Sequence of chain 1.A:
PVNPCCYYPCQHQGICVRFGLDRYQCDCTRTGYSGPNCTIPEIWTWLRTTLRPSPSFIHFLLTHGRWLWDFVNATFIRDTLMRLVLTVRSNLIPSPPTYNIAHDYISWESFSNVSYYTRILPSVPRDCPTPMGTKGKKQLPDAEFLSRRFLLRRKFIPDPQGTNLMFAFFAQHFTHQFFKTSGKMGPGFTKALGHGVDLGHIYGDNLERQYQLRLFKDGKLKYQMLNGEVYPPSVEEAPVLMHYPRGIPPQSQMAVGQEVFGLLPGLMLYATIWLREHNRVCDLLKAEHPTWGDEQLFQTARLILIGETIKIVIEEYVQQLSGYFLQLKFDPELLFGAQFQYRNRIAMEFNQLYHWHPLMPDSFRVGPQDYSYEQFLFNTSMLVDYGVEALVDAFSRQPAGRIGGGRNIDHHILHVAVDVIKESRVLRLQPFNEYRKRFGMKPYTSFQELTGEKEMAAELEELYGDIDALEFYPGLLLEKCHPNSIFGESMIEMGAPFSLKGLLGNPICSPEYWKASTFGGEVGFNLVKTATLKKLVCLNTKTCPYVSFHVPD

The small molecule below binds the protein below.
Small molecule (SMILES): CC(=O)N[C@@H]1[C@@H](O)[C@H](O)[C@@H](CO)O[C@H]1O

Binding-site contacts:
Ligand atom C6 contacts residue TYR7 of chain 1.A at 4.1 Å (hydrophobic).
Ligand atom C3 contacts residue ASN37 of chain 1.A at 3.8 Å.
Ligand atom C4 contacts residue ASN37 of chain 1.A at 4.3 Å.
Ligand atom C8 contacts residue PRO36 of chain 1.A at 4.3 Å (hydrophobic).
Ligand atom O5 contacts residue TYR24 of chain 1.A at 3.7 Å.
Ligand atom C5 contacts residue TYR24 of chain 1.A at 3.8 Å (hydrophobic).
Ligand atom N2 contacts residue ASN37 of chain 1.A at 2.9 Å (h-bond).
Ligand atom O5 contacts residue ASN37 of chain 1.A at 2.4 Å (h-bond).
Ligand atom C2 contacts residue TYR24 of chain 1.A at 4.4 Å (hydrophobic).
Ligand atom C1 contacts residue TYR24 of chain 1.A at 3.4 Å (hydrophobic).
Ligand atom O5 contacts residue PRO9 of chain 1.A at 3.7 Å.
Ligand atom C7 contacts residue ASN37 of chain 1.A at 3.3 Å.
Ligand atom C5 contacts residue PRO9 of chain 1.A at 4.0 Å (hydrophobic).
Ligand atom C8 contacts residue ASN37 of chain 1.A at 4.4 Å.
Ligand atom C5 contacts residue ASN37 of chain 1.A at 3.7 Å.
Ligand atom C2 contacts residue ASN37 of chain 1.A at 2.5 Å.
Ligand atom C1 contacts residue ASN37 of chain 1.A at 1.5 Å.
Ligand atom O7 contacts residue ASN37 of chain 1.A at 3.2 Å (h-bond).
Ligand atom C6 contacts residue PRO9 of chain 1.A at 3.7 Å (hydrophobic).
Ligand atom O6 contacts residue TYR7 of chain 1.A at 4.5 Å.